This protein binds this small molecule.
Small molecule (SMILES): COc1ccc(CNc2ccc(Cc3ccncc3)cc2)cc1

Binding-site contacts:
Ligand atom N17 contacts residue ALA253 of chain 1.B at 3.6 Å.
Ligand atom C16 contacts residue ALA253 of chain 1.B at 3.1 Å (hydrophobic).
Ligand atom C22 contacts residue VAL100 of chain 1.B at 3.4 Å (hydrophobic).
Ligand atom C16 contacts residue THR257 of chain 1.B at 3.7 Å.
Ligand atom C09 contacts residue GLN97 of chain 1.B at 4.0 Å.
Ligand atom C05 contacts residue VAL248 of chain 1.B at 3.2 Å (hydrophobic).
Ligand atom C16 contacts residue HEM1 of chain 1.M at 3.2 Å.
Ligand atom C05 contacts residue MET185 of chain 1.B at 3.9 Å (hydrophobic).
Ligand atom C01 contacts residue VAL96 of chain 1.B at 3.4 Å (hydrophobic).
Ligand atom C18 contacts residue ALA253 of chain 1.B at 4.0 Å (hydrophobic).
Ligand atom C14 contacts residue ALA253 of chain 1.B at 4.1 Å (hydrophobic).
Ligand atom C23 contacts residue VAL96 of chain 1.B at 3.8 Å (hydrophobic).
Ligand atom C23 contacts residue VAL100 of chain 1.B at 3.8 Å (hydrophobic).
Ligand atom C20 contacts residue TRP399 of chain 1.B at 3.7 Å (hydrophobic).
Ligand atom C12 contacts residue TRP399 of chain 1.B at 3.9 Å (hydrophobic).
Ligand atom N08 contacts residue GLN97 of chain 1.B at 3.2 Å (h-bond).
Ligand atom C04 contacts residue VAL248 of chain 1.B at 3.4 Å (hydrophobic).
Ligand atom C11 contacts residue VAL252 of chain 1.B at 3.5 Å (hydrophobic).
Ligand atom O02 contacts residue VAL96 of chain 1.B at 3.4 Å.
Ligand atom C11 contacts residue ALA253 of chain 1.B at 4.0 Å (hydrophobic).
Ligand atom C21 contacts residue LEU102 of chain 1.B at 3.8 Å (hydrophobic).
Ligand atom C23 contacts residue GLN97 of chain 1.B at 4.0 Å.
Ligand atom C13 contacts residue TRP399 of chain 1.B at 3.5 Å (hydrophobic).
Ligand atom C21 contacts residue ILE82 of chain 1.B at 3.7 Å (hydrophobic).
Ligand atom C06 contacts residue VAL100 of chain 1.B at 3.9 Å (hydrophobic).
Ligand atom C22 contacts residue GLN97 of chain 1.B at 3.8 Å.
Ligand atom N17 contacts residue HEM1 of chain 1.M at 2.3 Å.
Ligand atom C14 contacts residue PHE301 of chain 1.B at 4.0 Å (hydrophobic).
Ligand atom C09 contacts residue LEU102 of chain 1.B at 4.2 Å (hydrophobic).
Ligand atom C13 contacts residue PHE301 of chain 1.B at 3.9 Å (hydrophobic).
Ligand atom C19 contacts residue PHE301 of chain 1.B at 3.6 Å (hydrophobic).
Ligand atom C15 contacts residue THR257 of chain 1.B at 3.4 Å.
Ligand atom C21 contacts residue GLN97 of chain 1.B at 3.7 Å.
Ligand atom C19 contacts residue LEU102 of chain 1.B at 4.1 Å (hydrophobic).
Ligand atom C15 contacts residue ALA253 of chain 1.B at 3.5 Å (hydrophobic).
Ligand atom C10 contacts residue VAL252 of chain 1.B at 3.6 Å (hydrophobic).
Ligand atom C18 contacts residue HEM1 of chain 1.M at 3.1 Å.
Ligand atom C20 contacts residue LEU102 of chain 1.B at 3.8 Å (hydrophobic).
Ligand atom C20 contacts residue ILE82 of chain 1.B at 3.9 Å (hydrophobic).
Ligand atom C04 contacts residue MET185 of chain 1.B at 4.1 Å (hydrophobic).

Sequence of chain 1.B:
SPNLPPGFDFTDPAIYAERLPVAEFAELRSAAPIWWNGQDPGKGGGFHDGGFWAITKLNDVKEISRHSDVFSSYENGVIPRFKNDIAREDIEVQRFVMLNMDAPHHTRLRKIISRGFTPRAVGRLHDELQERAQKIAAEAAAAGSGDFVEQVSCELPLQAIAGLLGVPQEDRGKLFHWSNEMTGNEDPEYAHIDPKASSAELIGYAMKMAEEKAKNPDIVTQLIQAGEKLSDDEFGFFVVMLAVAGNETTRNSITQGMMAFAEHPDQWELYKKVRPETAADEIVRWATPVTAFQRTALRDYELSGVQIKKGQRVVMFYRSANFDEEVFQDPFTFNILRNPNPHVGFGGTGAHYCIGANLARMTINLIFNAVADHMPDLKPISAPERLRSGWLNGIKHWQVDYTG